Sequence of chain 6.D:
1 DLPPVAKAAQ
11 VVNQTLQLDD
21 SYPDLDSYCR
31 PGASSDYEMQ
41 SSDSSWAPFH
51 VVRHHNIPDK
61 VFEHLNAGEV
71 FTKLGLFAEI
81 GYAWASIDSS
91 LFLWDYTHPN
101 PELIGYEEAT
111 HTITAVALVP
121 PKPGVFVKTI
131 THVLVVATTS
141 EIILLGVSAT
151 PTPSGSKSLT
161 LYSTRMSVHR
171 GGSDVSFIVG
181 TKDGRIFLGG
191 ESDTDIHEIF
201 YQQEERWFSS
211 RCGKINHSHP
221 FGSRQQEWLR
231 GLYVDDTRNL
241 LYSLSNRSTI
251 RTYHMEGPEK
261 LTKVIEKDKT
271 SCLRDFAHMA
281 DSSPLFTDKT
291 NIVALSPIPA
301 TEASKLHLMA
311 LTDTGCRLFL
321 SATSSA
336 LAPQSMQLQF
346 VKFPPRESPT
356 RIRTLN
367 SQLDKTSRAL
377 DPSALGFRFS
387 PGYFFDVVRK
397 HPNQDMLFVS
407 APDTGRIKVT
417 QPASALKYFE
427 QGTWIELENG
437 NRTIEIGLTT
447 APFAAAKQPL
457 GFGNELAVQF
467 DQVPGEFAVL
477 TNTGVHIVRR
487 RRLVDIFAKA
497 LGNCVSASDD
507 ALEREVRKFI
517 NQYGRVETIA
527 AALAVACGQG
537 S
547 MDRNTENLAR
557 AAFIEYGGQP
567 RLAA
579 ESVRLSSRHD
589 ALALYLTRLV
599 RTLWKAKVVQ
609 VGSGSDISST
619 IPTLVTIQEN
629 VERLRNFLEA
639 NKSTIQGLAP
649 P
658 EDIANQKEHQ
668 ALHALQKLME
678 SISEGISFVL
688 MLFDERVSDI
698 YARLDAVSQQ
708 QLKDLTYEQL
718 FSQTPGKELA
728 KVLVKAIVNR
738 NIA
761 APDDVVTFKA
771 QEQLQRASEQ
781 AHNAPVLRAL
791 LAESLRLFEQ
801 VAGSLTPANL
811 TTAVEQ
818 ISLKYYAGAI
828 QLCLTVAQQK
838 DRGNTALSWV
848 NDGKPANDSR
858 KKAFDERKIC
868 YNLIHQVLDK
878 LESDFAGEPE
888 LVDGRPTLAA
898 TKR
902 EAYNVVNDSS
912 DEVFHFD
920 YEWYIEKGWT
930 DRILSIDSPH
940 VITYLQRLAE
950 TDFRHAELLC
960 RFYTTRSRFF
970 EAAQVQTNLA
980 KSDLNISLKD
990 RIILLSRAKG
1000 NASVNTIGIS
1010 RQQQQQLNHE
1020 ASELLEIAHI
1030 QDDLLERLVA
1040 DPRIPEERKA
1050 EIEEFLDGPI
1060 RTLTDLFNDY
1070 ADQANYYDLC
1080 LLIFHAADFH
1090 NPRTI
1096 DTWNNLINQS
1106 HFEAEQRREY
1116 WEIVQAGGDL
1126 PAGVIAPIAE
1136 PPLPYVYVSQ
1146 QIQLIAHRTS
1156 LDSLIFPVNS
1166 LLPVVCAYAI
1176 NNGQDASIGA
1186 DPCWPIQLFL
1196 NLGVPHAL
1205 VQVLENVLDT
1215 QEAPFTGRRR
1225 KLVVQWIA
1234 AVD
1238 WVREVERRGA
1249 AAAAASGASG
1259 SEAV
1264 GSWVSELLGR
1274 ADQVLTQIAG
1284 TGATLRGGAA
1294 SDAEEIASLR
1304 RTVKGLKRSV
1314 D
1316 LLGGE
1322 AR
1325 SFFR

A protein and the small-molecule ligand that binds it are described below.
Small molecule (SMILES): CC[C@H](C)[C@H](NC(=O)[C@@H](NC(=O)[C@H](CC(C)C)NC(=O)[C@H](CCCCN)NC(=O)[C@H](CCCCN)NC(=O)[C@@H](N)Cc1cnc[nH]1)C(C)C)C(=O)N[C@@H](CC(N)=O)C(=O)N[C@@H](CCCCN)C(=O)N[C@@H](CC(=O)O)C(=O)N[C@@H](CCSC)C(=O)N[C@@H](CCCN=C(N)N)C(=O)N[C@H](C(=O)N[C@@H](CC(=O)O)C(=O)N[C@@H](CC(C)C)C(=O)N[C@@H](Cc1ccccc1)C(=O)N[C@@H](CO)C(=O)N1CCC[C@H]1C(=O)N1CCC[C@H]1C(=O)N[C@H](C=O)CC(N)=O)[C@@H](C)O

Binding-site contacts:
Ligand atom CG2 contacts residue THR1063 of chain 6.D at 3.0 Å.
Ligand atom N contacts residue ARG1060 of chain 6.D at 1.9 Å.
Ligand atom CA contacts residue ASN1067 of chain 6.D at 2.7 Å.
Ligand atom O contacts residue THR1063 of chain 6.D at 2.6 Å.
Ligand atom CA contacts residue THR1061 of chain 6.D at 2.0 Å.
Ligand atom CG contacts residue LEU1062 of chain 6.D at 2.8 Å (hydrophobic).
Ligand atom NZ contacts residue GLU1022 of chain 6.D at 2.7 Å (salt-bridge).
Ligand atom O contacts residue THR1061 of chain 6.D at 1.8 Å.
Ligand atom C contacts residue THR1061 of chain 6.D at 2.1 Å.
Ligand atom CA contacts residue ARG1060 of chain 6.D at 3.1 Å.
Ligand atom CB contacts residue ILE1026 of chain 6.D at 2.6 Å (hydrophobic).
Ligand atom O contacts residue LEU1062 of chain 6.D at 1.6 Å (h-bond).
Ligand atom C contacts residue LEU1062 of chain 6.D at 2.7 Å (hydrophobic).
Ligand atom CD2 contacts residue GLN1072 of chain 6.D at 3.1 Å.
Ligand atom N contacts residue THR1063 of chain 6.D at 2.4 Å (h-bond).
Ligand atom N contacts residue THR1061 of chain 6.D at 1.9 Å (h-bond).
Ligand atom CB contacts residue THR1061 of chain 6.D at 1.0 Å.
Ligand atom C contacts residue ASN1067 of chain 6.D at 2.7 Å.
Ligand atom CA contacts residue THR1063 of chain 6.D at 2.5 Å.
Ligand atom CD1 contacts residue PHE1066 of chain 6.D at 2.9 Å (hydrophobic).
Ligand atom CG contacts residue THR1061 of chain 6.D at 1.1 Å.
Ligand atom CD1 contacts residue LEU1062 of chain 6.D at 3.1 Å (hydrophobic).
Ligand atom O contacts residue THR1063 of chain 6.D at 2.4 Å (h-bond).
Ligand atom NE2 contacts residue THR1061 of chain 6.D at 3.0 Å.
Ligand atom N contacts residue ASN1067 of chain 6.D at 3.1 Å (h-bond).
Ligand atom CB contacts residue THR1063 of chain 6.D at 2.6 Å.
Ligand atom N contacts residue THR1063 of chain 6.D at 1.6 Å (h-bond).
Ligand atom ND1 contacts residue THR1061 of chain 6.D at 2.4 Å.
Ligand atom C contacts residue THR1063 of chain 6.D at 2.9 Å.
Ligand atom O contacts residue ASN1067 of chain 6.D at 2.1 Å (h-bond).
Ligand atom O contacts residue ARG1060 of chain 6.D at 2.9 Å (salt-bridge).
Ligand atom N contacts residue ASN1067 of chain 6.D at 3.0 Å (h-bond).
Ligand atom CB contacts residue THR1063 of chain 6.D at 3.0 Å.
Ligand atom CD1 contacts residue THR1063 of chain 6.D at 2.5 Å.
Ligand atom O contacts residue THR1063 of chain 6.D at 2.4 Å (h-bond).
Ligand atom C contacts residue THR1063 of chain 6.D at 2.7 Å.
Ligand atom CA contacts residue THR1063 of chain 6.D at 1.6 Å.
Ligand atom CG contacts residue ILE1026 of chain 6.D at 2.7 Å (hydrophobic).
Ligand atom C contacts residue THR1063 of chain 6.D at 1.4 Å.
Ligand atom CD2 contacts residue THR1061 of chain 6.D at 1.8 Å.